Binding-site contacts:
Ligand atom CG contacts residue ARG9 of chain 1.F at 3.1 Å.
Ligand atom CD1 contacts residue TRP164 of chain 1.F at 3.4 Å (hydrophobic).
Ligand atom O contacts residue ARG83 of chain 1.F at 3.0 Å (salt-bridge).
Ligand atom C contacts residue ASN69 of chain 1.F at 3.3 Å.
Ligand atom CA contacts residue TYR168 of chain 1.F at 3.4 Å (hydrophobic).
Ligand atom O contacts residue ARG152 of chain 1.F at 3.2 Å (salt-bridge).
Ligand atom CZ contacts residue ARG152 of chain 1.F at 3.2 Å.
Ligand atom O contacts residue ARG9 of chain 1.F at 2.6 Å (salt-bridge).
Ligand atom O contacts residue ASN76 of chain 1.F at 3.1 Å (h-bond).
Ligand atom N contacts residue ASN69 of chain 1.F at 2.6 Å (h-bond).
Ligand atom OXT contacts residue ILE79 of chain 1.F at 3.1 Å.
Ligand atom OD1 contacts residue ARG111 of chain 1.F at 3.2 Å (salt-bridge).
Ligand atom OD2 contacts residue ASN73 of chain 1.F at 2.8 Å (h-bond).
Ligand atom N contacts residue GLN62 of chain 1.F at 3.0 Å (h-bond).
Ligand atom CB contacts residue TYR43 of chain 1.F at 3.3 Å (hydrophobic).
Ligand atom OE1 contacts residue ARG80 of chain 1.F at 2.9 Å (salt-bridge).
Ligand atom CA contacts residue TYR7 of chain 1.F at 3.2 Å (hydrophobic).
Ligand atom OD2 contacts residue TYR43 of chain 1.F at 2.4 Å (h-bond).
Ligand atom O contacts residue TRP144 of chain 1.F at 2.9 Å (h-bond).
Ligand atom N contacts residue TYR7 of chain 1.F at 3.0 Å (h-bond).
Ligand atom OD2 contacts residue ARG9 of chain 1.F at 2.6 Å (salt-bridge).
Ligand atom N contacts residue TYR168 of chain 1.F at 2.8 Å (h-bond).
Ligand atom OE2 contacts residue ARG80 of chain 1.F at 2.6 Å (salt-bridge).
Ligand atom CE2 contacts residue ARG152 of chain 1.F at 3.3 Å.
Ligand atom CB contacts residue ASN76 of chain 1.F at 3.4 Å.
Ligand atom O contacts residue TYR7 of chain 1.F at 3.3 Å.
Ligand atom CD contacts residue ARG80 of chain 1.F at 3.4 Å.
Ligand atom CG contacts residue TYR43 of chain 1.F at 3.2 Å (hydrophobic).
Ligand atom O contacts residue ILE72 of chain 1.F at 3.4 Å.
Ligand atom CG contacts residue ASN76 of chain 1.F at 3.5 Å.
Ligand atom N contacts residue ASN76 of chain 1.F at 3.0 Å (h-bond).
Ligand atom CD1 contacts residue ARG152 of chain 1.F at 3.1 Å.
Ligand atom OD1 contacts residue PHE97 of chain 1.F at 3.3 Å.
Ligand atom OD1 contacts residue ARG9 of chain 1.F at 2.7 Å (salt-bridge).
Ligand atom NE1 contacts residue ARG152 of chain 1.F at 3.2 Å (salt-bridge).
Ligand atom O contacts residue ASN69 of chain 1.F at 3.0 Å (h-bond).
Ligand atom CG2 contacts residue TYR168 of chain 1.F at 3.2 Å (hydrophobic).
Ligand atom O contacts residue TYR156 of chain 1.F at 2.7 Å (h-bond).
Ligand atom C contacts residue TYR7 of chain 1.F at 3.3 Å (hydrophobic).
Ligand atom CA contacts residue ASN69 of chain 1.F at 3.1 Å.

Sequence of chain 1.F:
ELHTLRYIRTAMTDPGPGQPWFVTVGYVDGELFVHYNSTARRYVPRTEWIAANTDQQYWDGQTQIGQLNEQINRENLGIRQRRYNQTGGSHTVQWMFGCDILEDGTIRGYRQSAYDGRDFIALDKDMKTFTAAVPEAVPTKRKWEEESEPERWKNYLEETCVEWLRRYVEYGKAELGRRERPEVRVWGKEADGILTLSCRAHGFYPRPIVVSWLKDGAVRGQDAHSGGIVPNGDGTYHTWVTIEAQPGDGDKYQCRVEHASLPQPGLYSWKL

A small-molecule ligand and the protein it binds are described below.
Small molecule (SMILES): CC[C@H](C)[C@H](N)C(=O)N[C@@H](CC(=O)O)C(=O)N[C@@H](CC1=c2ccccc2=NC1)C(=O)N[C@@H](Cc1ccccc1)C(=O)N[C@@H](CC(=O)O)C(=O)NCC(=O)N[C@@H](CCCCN)C(=O)N[C@@H](CCC(=O)O)C(=O)O